A small-molecule ligand and the protein it binds are described below.
Small molecule (SMILES): OC[C@H]1O[C@H](OC[C@H]2O[C@H](O)[C@H](O)[C@@H](O)[C@@H]2O)[C@H](O)[C@@H](O)[C@H]1O

Binding-site contacts:
Ligand atom C3 contacts residue TYR78 of chain 1.C at 4.1 Å (hydrophobic).
Ligand atom C6 contacts residue TRP123 of chain 1.C at 3.9 Å (hydrophobic).
Ligand atom C1 contacts residue TYR122 of chain 1.C at 3.9 Å (hydrophobic).
Ligand atom O6 contacts residue TYR78 of chain 1.C at 3.6 Å.
Ligand atom C2 contacts residue GLY121 of chain 1.C at 4.3 Å.
Ligand atom O4 contacts residue ASP125 of chain 1.C at 2.8 Å (salt-bridge).
Ligand atom O3 contacts residue GLY1 of chain 1.C at 2.8 Å (h-bond).
Ligand atom O3 contacts residue TYR78 of chain 1.C at 4.3 Å.
Ligand atom C6 contacts residue ASP125 of chain 1.C at 3.0 Å.
Ligand atom C6 contacts residue TYR122 of chain 1.C at 3.8 Å (hydrophobic).
Ligand atom O5 contacts residue TYR122 of chain 1.C at 3.3 Å.
Ligand atom C3 contacts residue GLY1 of chain 1.C at 3.8 Å.
Ligand atom O4 contacts residue GLY121 of chain 1.C at 3.4 Å.
Ligand atom C2 contacts residue GLY1 of chain 1.C at 4.2 Å.
Ligand atom C5 contacts residue TYR78 of chain 1.C at 3.9 Å (hydrophobic).
Ligand atom C6 contacts residue TYR78 of chain 1.C at 4.0 Å (hydrophobic).
Ligand atom O5 contacts residue TYR122 of chain 1.C at 3.1 Å (h-bond).
Ligand atom C6 contacts residue TYR122 of chain 1.C at 3.9 Å (hydrophobic).
Ligand atom C6 contacts residue TYR78 of chain 1.C at 3.9 Å (hydrophobic).
Ligand atom C1 contacts residue TYR122 of chain 1.C at 3.9 Å (hydrophobic).
Ligand atom C5 contacts residue TYR122 of chain 1.C at 3.5 Å (hydrophobic).
Ligand atom O6 contacts residue VAL80 of chain 1.C at 4.2 Å.
Ligand atom C2 contacts residue PHE47 of chain 1.C at 4.2 Å (hydrophobic).
Ligand atom O4 contacts residue TYR122 of chain 1.C at 4.4 Å.
Ligand atom O6 contacts residue TRP123 of chain 1.C at 2.9 Å (h-bond).
Ligand atom C4 contacts residue TYR78 of chain 1.C at 3.5 Å (hydrophobic).
Ligand atom O2 contacts residue PHE47 of chain 1.C at 4.3 Å.
Ligand atom C6 contacts residue VAL80 of chain 1.C at 3.9 Å (hydrophobic).
Ligand atom O6 contacts residue TYR122 of chain 1.C at 2.9 Å (h-bond).
Ligand atom O6 contacts residue ASP125 of chain 1.C at 2.8 Å (salt-bridge).
Ligand atom O5 contacts residue GLY121 of chain 1.C at 3.8 Å.
Ligand atom C4 contacts residue GLY1 of chain 1.C at 3.8 Å.
Ligand atom O4 contacts residue TYR78 of chain 1.C at 3.3 Å (h-bond).
Ligand atom O6 contacts residue GLY121 of chain 1.C at 3.6 Å.
Ligand atom C5 contacts residue ASP125 of chain 1.C at 3.8 Å.
Ligand atom C5 contacts residue TYR122 of chain 1.C at 4.0 Å (hydrophobic).
Ligand atom C4 contacts residue TYR78 of chain 1.C at 4.1 Å (hydrophobic).
Ligand atom C4 contacts residue ASP125 of chain 1.C at 3.4 Å.
Ligand atom O4 contacts residue GLY1 of chain 1.C at 3.0 Å (h-bond).
Ligand atom O1 contacts residue TYR122 of chain 1.C at 2.8 Å (h-bond).

Sequence of chain 1.C:
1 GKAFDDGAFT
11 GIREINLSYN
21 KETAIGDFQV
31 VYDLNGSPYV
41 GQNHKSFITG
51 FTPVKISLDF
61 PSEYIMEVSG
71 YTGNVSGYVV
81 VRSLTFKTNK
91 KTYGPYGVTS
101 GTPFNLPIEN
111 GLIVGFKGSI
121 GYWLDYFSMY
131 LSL